A protein and the small-molecule ligand that binds it are described below.
Small molecule (SMILES): CC(=O)N[C@H]1[C@H](O[C@H]2[C@H](O)[C@@H](NC(C)=O)CO[C@@H]2CO)O[C@H](CO)[C@@H](O)[C@@H]1O

Binding-site contacts:
Ligand atom C8 contacts residue ASN709 of chain 1.C at 4.1 Å.
Ligand atom C8 contacts residue ILE1130 of chain 1.C at 3.9 Å (hydrophobic).
Ligand atom C4 contacts residue ASN709 of chain 1.C at 4.2 Å.
Ligand atom O7 contacts residue ASN709 of chain 1.C at 2.6 Å (h-bond).
Ligand atom C8 contacts residue GLY1131 of chain 1.C at 3.5 Å.
Ligand atom N2 contacts residue ASN709 of chain 1.C at 2.8 Å (h-bond).
Ligand atom C5 contacts residue ASN709 of chain 1.C at 3.6 Å.
Ligand atom C3 contacts residue ASN709 of chain 1.C at 3.8 Å.
Ligand atom C1 contacts residue ASN709 of chain 1.C at 1.4 Å.
Ligand atom C2 contacts residue ASN709 of chain 1.C at 2.4 Å.
Ligand atom C7 contacts residue ASN709 of chain 1.C at 2.9 Å.
Ligand atom O5 contacts residue ASN709 of chain 1.C at 2.4 Å (h-bond).

Sequence of chain 1.C:
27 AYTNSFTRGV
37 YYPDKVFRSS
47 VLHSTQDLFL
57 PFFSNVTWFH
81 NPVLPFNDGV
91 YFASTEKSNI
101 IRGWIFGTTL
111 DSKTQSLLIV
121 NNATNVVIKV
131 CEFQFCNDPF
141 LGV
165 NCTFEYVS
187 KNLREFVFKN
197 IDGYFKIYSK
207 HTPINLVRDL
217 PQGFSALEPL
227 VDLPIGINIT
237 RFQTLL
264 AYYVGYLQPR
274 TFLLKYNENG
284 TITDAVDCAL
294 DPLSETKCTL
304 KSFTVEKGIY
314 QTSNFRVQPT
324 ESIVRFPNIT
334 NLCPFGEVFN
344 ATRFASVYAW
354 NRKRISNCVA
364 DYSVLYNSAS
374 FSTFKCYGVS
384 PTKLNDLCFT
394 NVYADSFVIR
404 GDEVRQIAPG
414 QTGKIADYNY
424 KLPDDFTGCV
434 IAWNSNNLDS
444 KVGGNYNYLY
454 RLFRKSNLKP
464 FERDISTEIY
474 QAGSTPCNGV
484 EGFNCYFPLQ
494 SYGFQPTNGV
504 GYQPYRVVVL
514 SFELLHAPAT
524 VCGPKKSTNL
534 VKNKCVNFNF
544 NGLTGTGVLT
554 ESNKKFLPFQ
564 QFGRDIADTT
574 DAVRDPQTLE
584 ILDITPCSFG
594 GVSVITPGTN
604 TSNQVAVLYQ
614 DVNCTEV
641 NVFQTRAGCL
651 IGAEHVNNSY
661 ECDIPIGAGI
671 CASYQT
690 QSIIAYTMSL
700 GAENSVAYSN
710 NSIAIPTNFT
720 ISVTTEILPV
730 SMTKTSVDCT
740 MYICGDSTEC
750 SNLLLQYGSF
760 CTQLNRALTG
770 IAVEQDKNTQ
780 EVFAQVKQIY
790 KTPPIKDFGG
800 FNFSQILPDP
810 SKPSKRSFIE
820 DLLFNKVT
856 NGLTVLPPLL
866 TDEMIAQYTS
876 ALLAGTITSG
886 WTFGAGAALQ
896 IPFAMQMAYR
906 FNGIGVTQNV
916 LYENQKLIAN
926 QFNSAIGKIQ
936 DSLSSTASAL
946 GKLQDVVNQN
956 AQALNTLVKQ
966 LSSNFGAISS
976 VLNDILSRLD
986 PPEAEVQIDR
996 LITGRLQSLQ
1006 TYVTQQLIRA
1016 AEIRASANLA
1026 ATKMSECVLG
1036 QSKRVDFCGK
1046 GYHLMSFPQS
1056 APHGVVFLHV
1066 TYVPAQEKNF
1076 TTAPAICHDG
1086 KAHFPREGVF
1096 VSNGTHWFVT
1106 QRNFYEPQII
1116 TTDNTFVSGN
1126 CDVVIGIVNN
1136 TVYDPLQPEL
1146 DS